Sequence of chain 2.B:
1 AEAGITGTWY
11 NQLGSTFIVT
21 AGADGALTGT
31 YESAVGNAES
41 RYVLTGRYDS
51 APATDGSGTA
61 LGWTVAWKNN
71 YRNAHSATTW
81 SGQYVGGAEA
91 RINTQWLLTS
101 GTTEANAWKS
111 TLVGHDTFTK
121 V

The protein below binds the small molecule below.
Small molecule (SMILES): C[C@@H](O)[C@H](NC(=O)[C@H](CC(N)=O)NC(=O)[C@H](CCC(N)=O)NC(=O)[C@@H]1CCCN1C(=O)[C@H](Cc1c[nH]cn1)NC(=O)[C@@H](N)CO)C(=O)O

Sequence of chain 1.A:
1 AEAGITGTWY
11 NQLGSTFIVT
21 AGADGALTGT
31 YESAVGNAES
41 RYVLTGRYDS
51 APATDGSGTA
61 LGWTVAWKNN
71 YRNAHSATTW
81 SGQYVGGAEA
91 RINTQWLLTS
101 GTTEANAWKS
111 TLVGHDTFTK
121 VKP

Binding-site contacts:
Ligand atom O contacts residue SER15 of chain 1.A at 3.5 Å (h-bond).
Ligand atom O contacts residue TRP108 of chain 2.B at 3.7 Å.
Ligand atom CG contacts residue TYR42 of chain 1.A at 4.0 Å (hydrophobic).
Ligand atom CE1 contacts residue SER76 of chain 1.A at 4.0 Å.
Ligand atom ND2 contacts residue TRP108 of chain 2.B at 3.2 Å.
Ligand atom OD1 contacts residue ASN11 of chain 1.A at 4.0 Å.
Ligand atom CA contacts residue TRP67 of chain 1.A at 3.6 Å (hydrophobic).
Ligand atom C contacts residue SER33 of chain 1.A at 3.9 Å.
Ligand atom CG2 contacts residue LEU13 of chain 1.A at 3.8 Å (hydrophobic).
Ligand atom OE1 contacts residue THR78 of chain 1.A at 2.8 Å (h-bond).
Ligand atom O contacts residue SER33 of chain 1.A at 2.8 Å (h-bond).
Ligand atom CD2 contacts residue SER76 of chain 1.A at 3.6 Å.
Ligand atom CB contacts residue TRP67 of chain 1.A at 3.9 Å (hydrophobic).
Ligand atom OE1 contacts residue LEU98 of chain 1.A at 3.7 Å.
Ligand atom CG contacts residue LEU13 of chain 1.A at 3.2 Å (hydrophobic).
Ligand atom CE1 contacts residue LEU98 of chain 1.A at 3.9 Å (hydrophobic).
Ligand atom NE2 contacts residue ALA74 of chain 1.A at 4.0 Å.
Ligand atom NE2 contacts residue LEU98 of chain 1.A at 3.8 Å.
Ligand atom ND1 contacts residue LEU98 of chain 1.A at 3.9 Å.
Ligand atom CB contacts residue TRP67 of chain 1.A at 3.9 Å (hydrophobic).
Ligand atom ND2 contacts residue LEU13 of chain 1.A at 3.5 Å.
Ligand atom CB contacts residue TRP108 of chain 2.B at 3.6 Å (hydrophobic).
Ligand atom CG contacts residue LEU98 of chain 1.A at 4.0 Å (hydrophobic).
Ligand atom O contacts residue TRP67 of chain 1.A at 3.5 Å.
Ligand atom CB contacts residue LEU13 of chain 1.A at 3.8 Å (hydrophobic).
Ligand atom CG contacts residue ALA74 of chain 1.A at 4.0 Å (hydrophobic).
Ligand atom CG contacts residue TRP108 of chain 2.B at 4.0 Å (hydrophobic).
Ligand atom CE1 contacts residue TRP67 of chain 1.A at 3.3 Å (hydrophobic).
Ligand atom CG contacts residue TRP67 of chain 1.A at 3.7 Å (hydrophobic).
Ligand atom N contacts residue TRP67 of chain 1.A at 4.0 Å.
Ligand atom NE2 contacts residue SER76 of chain 1.A at 2.9 Å (h-bond).
Ligand atom OD1 contacts residue LEU13 of chain 1.A at 3.2 Å.
Ligand atom NE2 contacts residue TRP96 of chain 1.A at 3.4 Å.
Ligand atom CD contacts residue THR78 of chain 1.A at 3.9 Å.
Ligand atom C contacts residue TRP67 of chain 1.A at 3.9 Å (hydrophobic).
Ligand atom NE2 contacts residue TRP67 of chain 1.A at 3.5 Å.
Ligand atom CB contacts residue TRP108 of chain 2.B at 3.7 Å (hydrophobic).
Ligand atom OD1 contacts residue SER15 of chain 1.A at 3.7 Å.
Ligand atom CB contacts residue TRP108 of chain 2.B at 4.0 Å (hydrophobic).
Ligand atom CB contacts residue TYR42 of chain 1.A at 3.8 Å (hydrophobic).